Binding-site contacts:
Ligand atom N2 contacts residue LYS190 of chain 1.B at 3.9 Å.
Ligand atom O4 contacts residue LEU223 of chain 1.B at 3.3 Å.
Ligand atom O4 contacts residue GLY222 of chain 1.B at 3.2 Å (h-bond).
Ligand atom C11 contacts residue TRP150 of chain 1.B at 3.8 Å (hydrophobic).
Ligand atom C5 contacts residue VAL132 of chain 1.B at 3.7 Å (hydrophobic).
Ligand atom C10 contacts residue LEU191 of chain 1.B at 3.9 Å (hydrophobic).
Ligand atom C10 contacts residue LEU130 of chain 1.B at 3.8 Å (hydrophobic).
Ligand atom O1A contacts residue LEU223 of chain 1.B at 3.9 Å.
Ligand atom C9 contacts residue HIS180 of chain 1.B at 3.6 Å.
Ligand atom O9 contacts residue HIS180 of chain 1.B at 3.4 Å (h-bond).
Ligand atom O1B contacts residue SER133 of chain 1.B at 3.7 Å.
Ligand atom O8 contacts residue TYR92 of chain 1.B at 2.9 Å (h-bond).
Ligand atom C10 contacts residue VAL132 of chain 1.B at 4.0 Å (hydrophobic).
Ligand atom N5 contacts residue VAL132 of chain 1.B at 2.9 Å (h-bond).
Ligand atom O9 contacts residue GLY225 of chain 1.B at 3.9 Å.
Ligand atom O7 contacts residue LEU191 of chain 1.B at 3.9 Å.
Ligand atom O8 contacts residue TRP150 of chain 1.B at 3.7 Å.
Ligand atom O9 contacts residue TYR92 of chain 1.B at 2.8 Å (h-bond).
Ligand atom C1 contacts residue SER133 of chain 1.B at 3.8 Å.
Ligand atom C4 contacts residue VAL132 of chain 1.B at 3.5 Å (hydrophobic).
Ligand atom O3 contacts residue GLY222 of chain 1.B at 3.6 Å.
Ligand atom C7 contacts residue TRP150 of chain 1.B at 3.8 Å (hydrophobic).
Ligand atom C10 contacts residue TRP150 of chain 1.B at 3.9 Å (hydrophobic).
Ligand atom C1 contacts residue SER134 of chain 1.B at 4.0 Å.
Ligand atom C9 contacts residue GLU187 of chain 1.B at 3.3 Å.
Ligand atom C8 contacts residue TRP150 of chain 1.B at 4.0 Å (hydrophobic).
Ligand atom C11 contacts residue GLY131 of chain 1.B at 3.7 Å.
Ligand atom C11 contacts residue VAL132 of chain 1.B at 4.0 Å (hydrophobic).
Ligand atom O4 contacts residue VAL132 of chain 1.B at 3.8 Å.
Ligand atom C8 contacts residue TYR92 of chain 1.B at 3.6 Å (hydrophobic).
Ligand atom C9 contacts residue TYR92 of chain 1.B at 3.2 Å (hydrophobic).
Ligand atom O8 contacts residue LEU223 of chain 1.B at 3.9 Å.
Ligand atom O10 contacts residue LEU191 of chain 1.B at 2.9 Å.
Ligand atom O1A contacts residue SER133 of chain 1.B at 2.9 Å (h-bond).
Ligand atom O1B contacts residue SER134 of chain 1.B at 3.1 Å (h-bond).
Ligand atom C11 contacts residue ILE152 of chain 1.B at 3.4 Å (hydrophobic).
Ligand atom O9 contacts residue GLU187 of chain 1.B at 2.7 Å (salt-bridge).
Ligand atom N5 contacts residue TRP150 of chain 1.B at 3.9 Å.
Ligand atom O1A contacts residue SER134 of chain 1.B at 3.9 Å.
Ligand atom C11 contacts residue LEU130 of chain 1.B at 3.1 Å (hydrophobic).

This small molecule binds to this protein.
Small molecule (SMILES): CC(=O)N[C@@H]1[C@@H](O)[C@H](O[C@@H]2O[C@H](CO[C@]3(C(=O)O)C[C@H](O)[C@@H](NC(C)=O)[C@H]([C@H](O)[C@H](O)CO)O3)[C@H](O)[C@H](O)[C@H]2O)[C@@H](CO)O[C@H]1O

Sequence of chain 1.B:
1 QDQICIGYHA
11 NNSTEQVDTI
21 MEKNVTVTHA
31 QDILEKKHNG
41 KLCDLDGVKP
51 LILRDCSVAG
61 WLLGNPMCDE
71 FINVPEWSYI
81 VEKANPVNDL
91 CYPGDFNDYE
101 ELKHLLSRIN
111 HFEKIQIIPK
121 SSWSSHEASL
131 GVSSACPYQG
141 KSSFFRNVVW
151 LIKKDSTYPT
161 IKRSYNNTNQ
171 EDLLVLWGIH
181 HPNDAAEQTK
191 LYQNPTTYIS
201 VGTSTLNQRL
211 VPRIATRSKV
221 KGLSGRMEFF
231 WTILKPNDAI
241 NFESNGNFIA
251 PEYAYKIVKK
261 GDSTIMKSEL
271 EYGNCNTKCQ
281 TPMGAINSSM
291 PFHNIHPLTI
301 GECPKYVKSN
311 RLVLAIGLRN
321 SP